Binding-site contacts:
Ligand atom C03 contacts residue GLU81 of chain 7.A at 3.6 Å.
Ligand atom C04 contacts residue GLU81 of chain 7.A at 3.4 Å.
Ligand atom N05 contacts residue TYR44 of chain 7.A at 3.7 Å.
Ligand atom O01 contacts residue GLU120 of chain 7.A at 3.2 Å (salt-bridge).
Ligand atom C03 contacts residue MN1 of chain 7.C at 3.5 Å.
Ligand atom C21 contacts residue TYR44 of chain 7.A at 3.6 Å (hydrophobic).
Ligand atom C02 contacts residue HIS61 of chain 7.A at 3.1 Å.
Ligand atom C02 contacts residue GLU81 of chain 7.A at 3.6 Å.
Ligand atom C02 contacts residue GLU120 of chain 7.A at 3.6 Å.
Ligand atom C20 contacts residue TYR44 of chain 7.A at 3.7 Å (hydrophobic).
Ligand atom O01 contacts residue ILE121 of chain 7.A at 2.7 Å (h-bond).
Ligand atom O02 contacts residue MN1 of chain 7.C at 2.2 Å.
Ligand atom O03 contacts residue GLU81 of chain 7.A at 3.3 Å (salt-bridge).
Ligand atom N07 contacts residue TYR44 of chain 7.A at 3.5 Å.
Ligand atom C02 contacts residue MN1 of chain 7.C at 3.2 Å.
Ligand atom O02 contacts residue ASP109 of chain 7.A at 3.0 Å (salt-bridge).
Ligand atom O02 contacts residue MN1 of chain 7.B at 2.1 Å.
Ligand atom C01 contacts residue HIS61 of chain 7.A at 3.1 Å.
Ligand atom N08 contacts residue LYS54 of chain 7.A at 3.6 Å (salt-bridge).
Ligand atom C04 contacts residue MN1 of chain 7.C at 3.1 Å.
Ligand atom O03 contacts residue ASP109 of chain 7.A at 4.0 Å.
Ligand atom O02 contacts residue HIS61 of chain 7.A at 3.1 Å.
Ligand atom C22 contacts residue LYS54 of chain 7.A at 3.8 Å.
Ligand atom O01 contacts residue HIS61 of chain 7.A at 2.7 Å (h-bond).
Ligand atom O02 contacts residue GLU120 of chain 7.A at 2.8 Å (salt-bridge).
Ligand atom N08 contacts residue TYR44 of chain 7.A at 3.7 Å.
Ligand atom N09 contacts residue TYR44 of chain 7.A at 3.9 Å.
Ligand atom O03 contacts residue LEU107 of chain 7.A at 3.9 Å.
Ligand atom C01 contacts residue GLU120 of chain 7.A at 3.7 Å.
Ligand atom C06 contacts residue TYR44 of chain 7.A at 4.0 Å (hydrophobic).
Ligand atom C01 contacts residue MN1 of chain 7.B at 3.0 Å.
Ligand atom C02 contacts residue MN1 of chain 7.B at 3.0 Å.
Ligand atom N09 contacts residue LYS54 of chain 7.A at 2.9 Å (salt-bridge).
Ligand atom O03 contacts residue MN1 of chain 7.C at 2.2 Å.
Ligand atom O01 contacts residue MN1 of chain 7.B at 2.3 Å.
Ligand atom N04 contacts residue LYS54 of chain 7.A at 3.8 Å.
Ligand atom C22 contacts residue TYR44 of chain 7.A at 3.8 Å (hydrophobic).
Ligand atom C19 contacts residue TYR44 of chain 7.A at 3.5 Å (hydrophobic).
Ligand atom C21 contacts residue LYS54 of chain 7.A at 3.6 Å.
Ligand atom O02 contacts residue GLU81 of chain 7.A at 3.6 Å (salt-bridge).

The protein below binds the small molecule below.
Small molecule (SMILES): CC(C)(NC(=O)OCc1ccccc1)c1nc(C(=O)NCCn2cnc3c(N)ncnc32)c(O)c(=O)[nH]1

Sequence of chain 7.A:
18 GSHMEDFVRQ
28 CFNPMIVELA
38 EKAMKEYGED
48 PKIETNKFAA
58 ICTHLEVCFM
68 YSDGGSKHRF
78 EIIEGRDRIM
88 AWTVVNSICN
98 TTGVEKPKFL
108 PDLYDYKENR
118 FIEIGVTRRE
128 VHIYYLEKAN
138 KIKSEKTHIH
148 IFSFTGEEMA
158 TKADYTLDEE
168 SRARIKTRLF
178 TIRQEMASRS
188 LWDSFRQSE